Binding-site contacts:
Ligand atom C3 contacts residue ASP774 of chain 1.A at 4.2 Å.
Ligand atom C5 contacts residue ASP774 of chain 1.A at 4.2 Å.
Ligand atom N contacts residue ASP112 of chain 1.A at 3.8 Å.
Ligand atom C2 contacts residue GLU735 of chain 1.A at 4.1 Å.
Ligand atom C4 contacts residue GLU735 of chain 1.A at 3.5 Å.
Ligand atom C6 contacts residue GLU735 of chain 1.A at 4.4 Å.
Ligand atom S contacts residue THR114 of chain 1.A at 3.9 Å.
Ligand atom C3 contacts residue GLU735 of chain 1.A at 3.6 Å.
Ligand atom C5 contacts residue GLU735 of chain 1.A at 3.9 Å.
Ligand atom O1 contacts residue ASP112 of chain 1.A at 3.4 Å (salt-bridge).
Ligand atom O1 contacts residue ARG115 of chain 1.A at 4.2 Å.
Ligand atom C4 contacts residue ASP774 of chain 1.A at 3.8 Å.
Ligand atom O1 contacts residue THR114 of chain 1.A at 2.7 Å (h-bond).
Ligand atom S contacts residue ASP112 of chain 1.A at 4.1 Å.
Ligand atom O2 contacts residue THR114 of chain 1.A at 3.8 Å.

This protein binds this small molecule.
Small molecule (SMILES): NS(=O)(=O)c1ccccc1Cl

Sequence of chain 1.A:
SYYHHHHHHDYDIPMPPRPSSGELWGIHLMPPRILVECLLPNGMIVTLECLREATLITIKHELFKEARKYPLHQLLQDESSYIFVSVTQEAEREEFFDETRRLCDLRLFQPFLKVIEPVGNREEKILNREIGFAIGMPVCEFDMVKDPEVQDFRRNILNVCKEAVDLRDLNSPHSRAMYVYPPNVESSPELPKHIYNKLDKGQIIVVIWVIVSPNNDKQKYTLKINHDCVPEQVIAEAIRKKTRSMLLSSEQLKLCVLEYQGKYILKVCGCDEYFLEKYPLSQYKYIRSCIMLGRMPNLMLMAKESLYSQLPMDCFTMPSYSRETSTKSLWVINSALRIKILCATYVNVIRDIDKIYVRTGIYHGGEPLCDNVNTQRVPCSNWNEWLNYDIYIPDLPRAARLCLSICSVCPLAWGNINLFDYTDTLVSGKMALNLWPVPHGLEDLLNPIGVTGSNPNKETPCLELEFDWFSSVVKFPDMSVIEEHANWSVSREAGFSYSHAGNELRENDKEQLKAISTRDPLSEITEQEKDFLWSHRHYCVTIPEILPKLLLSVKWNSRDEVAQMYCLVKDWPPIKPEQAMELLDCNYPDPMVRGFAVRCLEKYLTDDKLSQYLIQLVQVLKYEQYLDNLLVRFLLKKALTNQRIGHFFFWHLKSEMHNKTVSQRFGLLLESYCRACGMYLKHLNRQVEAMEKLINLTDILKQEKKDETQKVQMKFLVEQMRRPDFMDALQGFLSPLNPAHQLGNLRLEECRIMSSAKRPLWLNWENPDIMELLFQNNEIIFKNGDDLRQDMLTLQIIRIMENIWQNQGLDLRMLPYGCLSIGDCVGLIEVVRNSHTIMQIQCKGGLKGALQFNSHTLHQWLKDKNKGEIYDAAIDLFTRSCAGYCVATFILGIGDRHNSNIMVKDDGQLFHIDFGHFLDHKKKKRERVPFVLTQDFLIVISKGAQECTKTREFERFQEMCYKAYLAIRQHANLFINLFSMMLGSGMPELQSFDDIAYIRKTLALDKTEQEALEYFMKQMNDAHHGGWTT